Binding-site contacts:
Ligand atom N02 contacts residue SER103 of chain 2.A at 3.9 Å.
Ligand atom F07 contacts residue ARG57 of chain 2.A at 3.4 Å.
Ligand atom C04 contacts residue MET85 of chain 2.A at 3.8 Å (hydrophobic).
Ligand atom C04 contacts residue SER103 of chain 2.A at 4.0 Å.
Ligand atom C11 contacts residue TRP56 of chain 2.A at 3.6 Å (hydrophobic).
Ligand atom C04 contacts residue TRP56 of chain 2.A at 3.9 Å (hydrophobic).
Ligand atom C05 contacts residue VAL60 of chain 2.A at 3.8 Å (hydrophobic).
Ligand atom C21 contacts residue ASP46 of chain 2.A at 3.8 Å.
Ligand atom C03 contacts residue TRP56 of chain 2.A at 3.5 Å (hydrophobic).
Ligand atom C13 contacts residue DMS1 of chain 2.D at 4.0 Å.
Ligand atom C08 contacts residue ALA53 of chain 2.A at 3.5 Å (hydrophobic).
Ligand atom C06 contacts residue LEU83 of chain 2.A at 3.9 Å (hydrophobic).
Ligand atom N12 contacts residue DMS1 of chain 2.D at 3.7 Å.
Ligand atom F07 contacts residue TRP33 of chain 2.A at 3.7 Å.
Ligand atom C10 contacts residue PHE104 of chain 2.A at 3.7 Å (hydrophobic).
Ligand atom C05 contacts residue LEU83 of chain 2.A at 3.6 Å (hydrophobic).
Ligand atom C10 contacts residue TRP56 of chain 2.A at 3.6 Å (hydrophobic).
Ligand atom N23 contacts residue PHE47 of chain 2.A at 3.9 Å.
Ligand atom C09 contacts residue TRP56 of chain 2.A at 3.2 Å (hydrophobic).
Ligand atom C08 contacts residue PHE104 of chain 2.A at 3.9 Å (hydrophobic).
Ligand atom N02 contacts residue TRP56 of chain 2.A at 3.5 Å.
Ligand atom C08 contacts residue TRP56 of chain 2.A at 3.4 Å (hydrophobic).
Ligand atom N22 contacts residue PHE47 of chain 2.A at 3.7 Å.
Ligand atom C09 contacts residue PHE104 of chain 2.A at 3.6 Å (hydrophobic).
Ligand atom N23 contacts residue TRP56 of chain 2.A at 3.9 Å.
Ligand atom C01 contacts residue SER103 of chain 2.A at 3.1 Å.
Ligand atom C01 contacts residue TRP56 of chain 2.A at 3.5 Å (hydrophobic).
Ligand atom N17 contacts residue ASP46 of chain 2.A at 3.5 Å (salt-bridge).
Ligand atom N23 contacts residue PHE104 of chain 2.A at 3.8 Å.
Ligand atom F07 contacts residue LEU83 of chain 2.A at 3.6 Å.
Ligand atom C01 contacts residue PHE422 of chain 2.A at 3.2 Å (hydrophobic).
Ligand atom N23 contacts residue ALA53 of chain 2.A at 3.4 Å.
Ligand atom C06 contacts residue ARG57 of chain 2.A at 3.9 Å.
Ligand atom N12 contacts residue TRP56 of chain 2.A at 3.8 Å.
Ligand atom S14 contacts residue PHE47 of chain 2.A at 3.9 Å.
Ligand atom C19 contacts residue GLU421 of chain 2.A at 3.9 Å.
Ligand atom C06 contacts residue TRP56 of chain 2.A at 3.8 Å (hydrophobic).
Ligand atom S14 contacts residue DMS1 of chain 2.D at 3.9 Å.
Ligand atom S14 contacts residue ASP46 of chain 2.A at 3.4 Å (salt-bridge).
Ligand atom F07 contacts residue VAL60 of chain 2.A at 3.8 Å.

This protein binds this small molecule.
Small molecule (SMILES): CCN(CC)CCSc1nnc2c3cc(F)ccc3n(C)c2n1

Sequence of chain 2.A:
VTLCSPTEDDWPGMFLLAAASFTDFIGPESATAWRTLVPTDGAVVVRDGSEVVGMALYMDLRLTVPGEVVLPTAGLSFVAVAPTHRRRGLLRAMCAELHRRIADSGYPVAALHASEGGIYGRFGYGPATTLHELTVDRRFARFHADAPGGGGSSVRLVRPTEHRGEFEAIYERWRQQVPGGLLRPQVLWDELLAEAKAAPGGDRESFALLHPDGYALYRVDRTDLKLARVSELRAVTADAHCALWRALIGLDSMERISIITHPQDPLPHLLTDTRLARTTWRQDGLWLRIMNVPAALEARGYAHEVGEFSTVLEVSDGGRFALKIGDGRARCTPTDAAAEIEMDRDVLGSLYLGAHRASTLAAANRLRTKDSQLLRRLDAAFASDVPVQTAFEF